Binding-site contacts:
Ligand atom C7 contacts residue ASN48 of chain 1.Z at 3.4 Å.
Ligand atom C1 contacts residue ASN48 of chain 1.Z at 1.5 Å.
Ligand atom C1 contacts residue THR50 of chain 1.Z at 4.0 Å.
Ligand atom C7 contacts residue TYR59 of chain 1.Z at 3.3 Å (hydrophobic).
Ligand atom C8 contacts residue THR57 of chain 1.Z at 3.9 Å.
Ligand atom C6 contacts residue THR50 of chain 1.Z at 3.5 Å.
Ligand atom C7 contacts residue GLY53 of chain 1.Z at 4.2 Å.
Ligand atom O1S6 contacts residue SER52 of chain 1.Z at 3.3 Å (h-bond).
Ligand atom C6 contacts residue SER52 of chain 1.Z at 4.0 Å.
Ligand atom N2 contacts residue GLY53 of chain 1.Z at 3.8 Å.
Ligand atom C8 contacts residue THR50 of chain 1.Z at 3.6 Å.
Ligand atom O5 contacts residue THR50 of chain 1.Z at 3.4 Å.
Ligand atom O7 contacts residue TYR59 of chain 1.Z at 2.6 Å (h-bond).
Ligand atom C5 contacts residue THR50 of chain 1.Z at 3.4 Å.
Ligand atom O7 contacts residue ASN48 of chain 1.Z at 3.6 Å (h-bond).
Ligand atom O7 contacts residue THR57 of chain 1.Z at 3.2 Å.
Ligand atom N2 contacts residue ASN48 of chain 1.Z at 2.8 Å (h-bond).
Ligand atom C7 contacts residue THR57 of chain 1.Z at 3.8 Å.
Ligand atom C8 contacts residue TYR139 of chain 1.Z at 3.5 Å (hydrophobic).
Ligand atom C3 contacts residue ASN48 of chain 1.Z at 3.8 Å.
Ligand atom C8 contacts residue ASN114 of chain 1.Z at 4.1 Å.
Ligand atom C6 contacts residue GLY53 of chain 1.Z at 3.8 Å.
Ligand atom C8 contacts residue PHE115 of chain 1.Z at 3.9 Å (hydrophobic).
Ligand atom C8 contacts residue ASN48 of chain 1.Z at 4.4 Å.
Ligand atom O5 contacts residue ASN48 of chain 1.Z at 2.4 Å (h-bond).
Ligand atom C8 contacts residue SER55 of chain 1.Z at 2.9 Å.
Ligand atom C7 contacts residue TYR139 of chain 1.Z at 4.0 Å (hydrophobic).
Ligand atom O1S6 contacts residue GLY53 of chain 1.Z at 3.8 Å.
Ligand atom O3 contacts residue LYS112 of chain 1.Z at 3.8 Å.
Ligand atom C7 contacts residue SER55 of chain 1.Z at 4.4 Å.
Ligand atom C5 contacts residue ASN48 of chain 1.Z at 3.7 Å.
Ligand atom C8 contacts residue GLY53 of chain 1.Z at 3.5 Å.
Ligand atom N2 contacts residue TYR139 of chain 1.Z at 3.9 Å.
Ligand atom C4 contacts residue ASN48 of chain 1.Z at 4.3 Å.
Ligand atom C2 contacts residue ASN48 of chain 1.Z at 2.5 Å.
Ligand atom C8 contacts residue TYR59 of chain 1.Z at 3.2 Å (hydrophobic).
Ligand atom O6 contacts residue SER52 of chain 1.Z at 4.3 Å.

Sequence of chain 1.Z:
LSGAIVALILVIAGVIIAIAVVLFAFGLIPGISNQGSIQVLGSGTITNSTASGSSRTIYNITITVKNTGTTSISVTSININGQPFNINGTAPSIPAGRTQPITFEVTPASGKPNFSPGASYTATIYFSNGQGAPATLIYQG

This small molecule binds to this protein.
Small molecule (SMILES): CC(=O)N[C@H]1[C@H](O[C@H]2[C@H](O)[C@@H](NC(C)=O)CO[C@@H]2CO)O[C@H](CO)[C@@H](O)[C@@H]1O[C@@H]1O[C@H](CS(=O)(=O)O)[C@@H](O)[C@H](O)[C@H]1O